Binding-site contacts:
Ligand atom C6 contacts residue VAL363 of chain 1.B at 4.2 Å (hydrophobic).
Ligand atom C2 contacts residue THR285 of chain 1.B at 4.4 Å.
Ligand atom O2 contacts residue GLU289 of chain 1.B at 2.5 Å (salt-bridge).
Ligand atom O6 contacts residue VAL363 of chain 1.B at 4.3 Å.
Ligand atom O3 contacts residue THR284 of chain 1.B at 2.5 Å (h-bond).
Ligand atom O3 contacts residue ILE364 of chain 1.B at 3.5 Å.
Ligand atom O1 contacts residue GLU289 of chain 1.B at 2.7 Å (salt-bridge).
Ligand atom C3 contacts residue ILE364 of chain 1.B at 4.2 Å (hydrophobic).
Ligand atom C1 contacts residue GLU289 of chain 1.B at 3.0 Å.
Ligand atom O3 contacts residue THR285 of chain 1.B at 3.5 Å.
Ligand atom C4 contacts residue ILE364 of chain 1.B at 3.8 Å (hydrophobic).
Ligand atom C2 contacts residue GLU289 of chain 1.B at 3.3 Å.
Ligand atom O4 contacts residue ILE364 of chain 1.B at 2.9 Å (h-bond).
Ligand atom C5 contacts residue ILE364 of chain 1.B at 4.5 Å (hydrophobic).
Ligand atom O2 contacts residue GLY286 of chain 1.B at 4.0 Å.
Ligand atom O5 contacts residue GLU289 of chain 1.B at 4.3 Å.
Ligand atom O2 contacts residue THR285 of chain 1.B at 3.6 Å.
Ligand atom C3 contacts residue THR284 of chain 1.B at 3.4 Å.
Ligand atom C6 contacts residue ILE364 of chain 1.B at 3.4 Å (hydrophobic).
Ligand atom O4 contacts residue VAL363 of chain 1.B at 3.6 Å.
Ligand atom O4 contacts residue ALA362 of chain 1.B at 3.9 Å.
Ligand atom C2 contacts residue THR284 of chain 1.B at 4.0 Å.
Ligand atom O6 contacts residue ILE364 of chain 1.B at 4.2 Å.
Ligand atom O2 contacts residue THR284 of chain 1.B at 3.5 Å (h-bond).

Sequence of chain 1.B:
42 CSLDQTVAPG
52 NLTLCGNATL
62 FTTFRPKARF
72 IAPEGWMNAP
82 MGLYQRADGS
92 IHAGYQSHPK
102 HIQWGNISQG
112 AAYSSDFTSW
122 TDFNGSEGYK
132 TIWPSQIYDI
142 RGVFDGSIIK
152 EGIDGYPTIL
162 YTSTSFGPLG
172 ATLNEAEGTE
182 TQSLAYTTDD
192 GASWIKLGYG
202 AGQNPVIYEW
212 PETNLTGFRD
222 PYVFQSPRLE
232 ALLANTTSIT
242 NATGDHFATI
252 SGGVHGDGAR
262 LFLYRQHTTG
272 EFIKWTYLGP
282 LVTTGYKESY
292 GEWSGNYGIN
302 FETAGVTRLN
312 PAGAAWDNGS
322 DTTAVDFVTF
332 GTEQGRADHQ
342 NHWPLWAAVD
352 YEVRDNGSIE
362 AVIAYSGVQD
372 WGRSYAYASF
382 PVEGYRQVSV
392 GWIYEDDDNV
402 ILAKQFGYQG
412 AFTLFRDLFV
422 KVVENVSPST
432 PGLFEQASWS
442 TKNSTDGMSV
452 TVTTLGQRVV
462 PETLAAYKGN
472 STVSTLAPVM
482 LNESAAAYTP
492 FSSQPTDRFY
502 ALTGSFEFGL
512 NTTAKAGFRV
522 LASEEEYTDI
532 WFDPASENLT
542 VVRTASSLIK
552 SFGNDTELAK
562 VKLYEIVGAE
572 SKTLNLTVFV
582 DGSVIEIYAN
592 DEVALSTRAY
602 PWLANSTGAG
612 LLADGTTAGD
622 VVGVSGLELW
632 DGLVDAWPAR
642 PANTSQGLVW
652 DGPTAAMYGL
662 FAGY

This small molecule binds to this protein.
Small molecule (SMILES): OC[C@H]1O[C@H](O)[C@H](O)[C@@H](O)[C@@H]1O